This small molecule binds to this protein.
Small molecule (SMILES): CNc1nc2cc3c(=O)[nH]c(N)nc3c(CCc3ccccc3)c2[nH]1

Sequence of chain 1.B:
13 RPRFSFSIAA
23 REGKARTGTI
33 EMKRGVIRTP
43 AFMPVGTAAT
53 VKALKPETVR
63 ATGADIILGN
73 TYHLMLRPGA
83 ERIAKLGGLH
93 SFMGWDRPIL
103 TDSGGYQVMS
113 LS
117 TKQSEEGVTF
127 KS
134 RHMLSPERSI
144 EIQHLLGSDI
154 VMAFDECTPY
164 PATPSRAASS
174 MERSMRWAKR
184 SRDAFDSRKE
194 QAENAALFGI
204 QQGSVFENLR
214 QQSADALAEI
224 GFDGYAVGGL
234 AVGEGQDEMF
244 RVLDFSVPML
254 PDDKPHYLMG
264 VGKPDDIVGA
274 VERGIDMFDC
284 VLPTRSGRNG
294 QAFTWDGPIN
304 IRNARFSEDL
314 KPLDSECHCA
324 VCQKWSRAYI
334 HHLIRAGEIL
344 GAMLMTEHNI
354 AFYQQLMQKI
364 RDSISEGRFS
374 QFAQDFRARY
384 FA

Binding-site contacts:
Ligand atom C13 contacts residue TYR108 of chain 1.B at 3.6 Å (hydrophobic).
Ligand atom C1 contacts residue MET262 of chain 1.B at 3.7 Å (hydrophobic).
Ligand atom O contacts residue GLN205 of chain 1.B at 3.0 Å (h-bond).
Ligand atom N2 contacts residue TYR108 of chain 1.B at 3.5 Å.
Ligand atom N3 contacts residue LEU233 of chain 1.B at 2.7 Å (h-bond).
Ligand atom N1 contacts residue SER105 of chain 1.B at 3.7 Å.
Ligand atom N3 contacts residue ALA234 of chain 1.B at 3.6 Å.
Ligand atom C14 contacts residue GLY263 of chain 1.B at 3.6 Å.
Ligand atom N5 contacts residue TYR108 of chain 1.B at 3.5 Å.
Ligand atom C11 contacts residue ASP282 of chain 1.B at 3.1 Å.
Ligand atom C6 contacts residue ASP104 of chain 1.B at 3.6 Å.
Ligand atom N4 contacts residue GLY263 of chain 1.B at 3.6 Å.
Ligand atom N1 contacts residue ASP158 of chain 1.B at 2.8 Å (salt-bridge).
Ligand atom N contacts residue ASP158 of chain 1.B at 2.7 Å (salt-bridge).
Ligand atom C2 contacts residue TYR108 of chain 1.B at 3.6 Å (hydrophobic).
Ligand atom O contacts residue GLY231 of chain 1.B at 3.3 Å.
Ligand atom C13 contacts residue LEU233 of chain 1.B at 3.6 Å (hydrophobic).
Ligand atom C5 contacts residue ASP104 of chain 1.B at 3.4 Å.
Ligand atom N2 contacts residue ASP104 of chain 1.B at 2.8 Å (salt-bridge).
Ligand atom N3 contacts residue MET262 of chain 1.B at 3.5 Å (h-bond).
Ligand atom C1 contacts residue ASP158 of chain 1.B at 3.6 Å.
Ligand atom C7 contacts residue ASP104 of chain 1.B at 3.1 Å.
Ligand atom C contacts residue ASP158 of chain 1.B at 3.6 Å.
Ligand atom C4 contacts residue ASP104 of chain 1.B at 3.2 Å.
Ligand atom C3 contacts residue TYR108 of chain 1.B at 3.6 Å (hydrophobic).
Ligand atom N4 contacts residue ALA234 of chain 1.B at 2.9 Å (h-bond).
Ligand atom O contacts residue CYS160 of chain 1.B at 3.4 Å (h-bond).
Ligand atom C12 contacts residue TYR108 of chain 1.B at 3.5 Å (hydrophobic).
Ligand atom N2 contacts residue MET262 of chain 1.B at 3.5 Å.
Ligand atom C17 contacts residue TYR108 of chain 1.B at 3.7 Å (hydrophobic).
Ligand atom C10 contacts residue VAL47 of chain 1.B at 3.5 Å (hydrophobic).
Ligand atom N1 contacts residue ASP104 of chain 1.B at 2.9 Å (salt-bridge).
Ligand atom O contacts residue ASP158 of chain 1.B at 3.5 Å (salt-bridge).
Ligand atom C1 contacts residue ASP104 of chain 1.B at 3.5 Å.
Ligand atom N1 contacts residue ILE203 of chain 1.B at 3.5 Å.
Ligand atom C4 contacts residue TYR108 of chain 1.B at 3.5 Å (hydrophobic).
Ligand atom N5 contacts residue GLY263 of chain 1.B at 3.6 Å.
Ligand atom C14 contacts residue ALA234 of chain 1.B at 3.6 Å (hydrophobic).
Ligand atom C14 contacts residue TYR108 of chain 1.B at 3.6 Å (hydrophobic).
Ligand atom O contacts residue GLY232 of chain 1.B at 2.8 Å (h-bond).